This small molecule binds to this protein.
Small molecule (SMILES): CC(=O)N[C@@H]1[C@@H](O)[C@H](O)[C@@H](CO)O[C@H]1O

Sequence of chain 32.C:
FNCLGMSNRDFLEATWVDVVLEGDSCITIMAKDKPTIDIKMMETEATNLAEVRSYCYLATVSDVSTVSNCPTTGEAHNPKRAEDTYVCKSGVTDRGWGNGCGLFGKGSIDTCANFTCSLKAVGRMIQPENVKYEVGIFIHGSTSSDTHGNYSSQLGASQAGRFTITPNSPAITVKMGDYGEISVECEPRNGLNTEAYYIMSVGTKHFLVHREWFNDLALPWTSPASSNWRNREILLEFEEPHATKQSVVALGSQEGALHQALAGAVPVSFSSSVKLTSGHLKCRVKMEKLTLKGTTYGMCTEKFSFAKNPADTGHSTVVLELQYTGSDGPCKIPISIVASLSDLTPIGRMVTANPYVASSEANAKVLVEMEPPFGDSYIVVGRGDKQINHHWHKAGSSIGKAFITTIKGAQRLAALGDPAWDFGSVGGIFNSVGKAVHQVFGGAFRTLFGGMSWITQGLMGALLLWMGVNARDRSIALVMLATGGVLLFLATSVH

Binding-site contacts:
Ligand atom C6 contacts residue PHE119 of chain 32.C at 4.1 Å (hydrophobic).
Ligand atom N2 contacts residue ASN118 of chain 32.C at 2.9 Å (h-bond).
Ligand atom C5 contacts residue THR120 of chain 32.C at 4.0 Å.
Ligand atom C4 contacts residue ASN118 of chain 32.C at 4.2 Å.
Ligand atom C7 contacts residue ASN118 of chain 32.C at 3.6 Å.
Ligand atom N2 contacts residue TYR90 of chain 32.C at 4.5 Å.
Ligand atom C5 contacts residue ASN118 of chain 32.C at 3.7 Å.
Ligand atom O6 contacts residue PHE119 of chain 32.C at 2.8 Å (h-bond).
Ligand atom O7 contacts residue ASN118 of chain 32.C at 4.5 Å.
Ligand atom C5 contacts residue THR89 of chain 32.C at 4.1 Å.
Ligand atom O5 contacts residue THR89 of chain 32.C at 3.8 Å.
Ligand atom O6 contacts residue ASN118 of chain 32.C at 4.1 Å.
Ligand atom O6 contacts residue THR89 of chain 32.C at 3.5 Å.
Ligand atom O5 contacts residue PHE119 of chain 32.C at 4.2 Å.
Ligand atom O5 contacts residue THR120 of chain 32.C at 3.4 Å (h-bond).
Ligand atom C6 contacts residue THR120 of chain 32.C at 3.4 Å.
Ligand atom C2 contacts residue ASN118 of chain 32.C at 2.4 Å.
Ligand atom C1 contacts residue SER66 of chain 32.C at 4.2 Å.
Ligand atom O5 contacts residue ASN118 of chain 32.C at 2.4 Å (h-bond).
Ligand atom O7 contacts residue TYR90 of chain 32.C at 3.7 Å.
Ligand atom C3 contacts residue ASN118 of chain 32.C at 3.8 Å.
Ligand atom C2 contacts residue SER66 of chain 32.C at 4.4 Å.
Ligand atom C1 contacts residue ASN118 of chain 32.C at 1.4 Å.
Ligand atom C1 contacts residue THR89 of chain 32.C at 3.9 Å.
Ligand atom O6 contacts residue THR120 of chain 32.C at 3.1 Å (h-bond).
Ligand atom C6 contacts residue THR89 of chain 32.C at 4.2 Å.
Ligand atom C8 contacts residue TYR90 of chain 32.C at 3.9 Å (hydrophobic).
Ligand atom C8 contacts residue ASN118 of chain 32.C at 3.9 Å.
Ligand atom C7 contacts residue TYR90 of chain 32.C at 3.8 Å (hydrophobic).